Binding-site contacts:
Ligand atom CM3 contacts residue GLU202 of chain 1.B at 3.4 Å.
Ligand atom F2' contacts residue HIS447 of chain 1.B at 3.8 Å.
Ligand atom C2 contacts residue HIS447 of chain 1.B at 3.7 Å.
Ligand atom C5 contacts residue TYR124 of chain 1.B at 3.7 Å (hydrophobic).
Ligand atom F3' contacts residue SER203 of chain 1.B at 2.6 Å.
Ligand atom C2 contacts residue SER203 of chain 1.B at 3.3 Å.
Ligand atom O1' contacts residue ALA204 of chain 1.B at 2.8 Å (h-bond).
Ligand atom O1' contacts residue GLY120 of chain 1.B at 3.7 Å.
Ligand atom C2 contacts residue GLY121 of chain 1.B at 3.5 Å.
Ligand atom C3 contacts residue GLY121 of chain 1.B at 3.8 Å.
Ligand atom C4 contacts residue PHE338 of chain 1.B at 3.8 Å (hydrophobic).
Ligand atom F2' contacts residue PHE295 of chain 1.B at 3.2 Å.
Ligand atom C1' contacts residue GLY122 of chain 1.B at 3.6 Å.
Ligand atom O1' contacts residue GLY122 of chain 1.B at 2.8 Å (h-bond).
Ligand atom CM2 contacts residue TRP86 of chain 1.B at 3.9 Å (hydrophobic).
Ligand atom F1' contacts residue GLY122 of chain 1.B at 2.9 Å.
Ligand atom F1' contacts residue PHE297 of chain 1.B at 3.0 Å.
Ligand atom C1' contacts residue SER203 of chain 1.B at 1.9 Å.
Ligand atom F3' contacts residue TRP236 of chain 1.B at 3.2 Å.
Ligand atom C5 contacts residue TYR337 of chain 1.B at 3.9 Å (hydrophobic).
Ligand atom CM1 contacts residue TRP86 of chain 1.B at 3.3 Å (hydrophobic).
Ligand atom CM2 contacts residue GLY120 of chain 1.B at 3.9 Å.
Ligand atom F2' contacts residue PHE338 of chain 1.B at 3.3 Å.
Ligand atom CM1 contacts residue TYR337 of chain 1.B at 3.8 Å (hydrophobic).
Ligand atom F2' contacts residue PHE297 of chain 1.B at 3.9 Å.
Ligand atom C3 contacts residue HIS447 of chain 1.B at 3.8 Å.
Ligand atom C3 contacts residue GLY122 of chain 1.B at 3.7 Å.
Ligand atom C1' contacts residue HIS447 of chain 1.B at 3.7 Å.
Ligand atom O1' contacts residue SER203 of chain 1.B at 2.5 Å (h-bond).
Ligand atom F2' contacts residue SER203 of chain 1.B at 2.9 Å.
Ligand atom C2' contacts residue SER203 of chain 1.B at 2.5 Å.
Ligand atom C4 contacts residue GLY122 of chain 1.B at 3.9 Å.
Ligand atom F1' contacts residue SER203 of chain 1.B at 3.7 Å.
Ligand atom C1' contacts residue GLY121 of chain 1.B at 3.9 Å.
Ligand atom C1' contacts residue ALA204 of chain 1.B at 3.7 Å (hydrophobic).
Ligand atom C6 contacts residue TYR337 of chain 1.B at 3.4 Å (hydrophobic).
Ligand atom CM2 contacts residue GLY121 of chain 1.B at 3.8 Å.
Ligand atom F3' contacts residue ALA204 of chain 1.B at 3.3 Å.
Ligand atom O1' contacts residue GLY121 of chain 1.B at 2.8 Å (h-bond).
Ligand atom C3 contacts residue SER203 of chain 1.B at 3.0 Å.

Sequence of chain 1.B:
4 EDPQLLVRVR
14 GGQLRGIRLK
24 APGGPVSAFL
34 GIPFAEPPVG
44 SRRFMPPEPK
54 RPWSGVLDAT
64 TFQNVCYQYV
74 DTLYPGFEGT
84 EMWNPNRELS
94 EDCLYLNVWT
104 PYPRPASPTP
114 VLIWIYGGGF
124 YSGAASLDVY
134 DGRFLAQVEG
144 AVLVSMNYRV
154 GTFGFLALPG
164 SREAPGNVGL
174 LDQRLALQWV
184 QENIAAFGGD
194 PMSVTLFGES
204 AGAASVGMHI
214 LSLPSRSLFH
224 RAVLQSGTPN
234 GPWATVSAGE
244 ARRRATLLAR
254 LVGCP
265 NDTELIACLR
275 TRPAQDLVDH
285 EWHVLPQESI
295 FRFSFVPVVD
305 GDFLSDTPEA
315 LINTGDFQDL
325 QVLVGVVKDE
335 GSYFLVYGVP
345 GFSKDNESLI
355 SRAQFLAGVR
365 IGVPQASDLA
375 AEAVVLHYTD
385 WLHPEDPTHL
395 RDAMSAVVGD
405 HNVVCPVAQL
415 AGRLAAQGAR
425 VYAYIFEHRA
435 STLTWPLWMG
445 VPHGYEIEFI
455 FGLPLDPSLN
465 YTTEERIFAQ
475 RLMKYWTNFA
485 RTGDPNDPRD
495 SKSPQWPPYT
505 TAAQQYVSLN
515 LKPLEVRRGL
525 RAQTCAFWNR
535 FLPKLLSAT

A small-molecule ligand and the protein it binds are described below.
Small molecule (SMILES): C[N+](C)(C)c1cccc(C(O)(O)C(F)(F)F)c1